Sequence of chain 1.C:
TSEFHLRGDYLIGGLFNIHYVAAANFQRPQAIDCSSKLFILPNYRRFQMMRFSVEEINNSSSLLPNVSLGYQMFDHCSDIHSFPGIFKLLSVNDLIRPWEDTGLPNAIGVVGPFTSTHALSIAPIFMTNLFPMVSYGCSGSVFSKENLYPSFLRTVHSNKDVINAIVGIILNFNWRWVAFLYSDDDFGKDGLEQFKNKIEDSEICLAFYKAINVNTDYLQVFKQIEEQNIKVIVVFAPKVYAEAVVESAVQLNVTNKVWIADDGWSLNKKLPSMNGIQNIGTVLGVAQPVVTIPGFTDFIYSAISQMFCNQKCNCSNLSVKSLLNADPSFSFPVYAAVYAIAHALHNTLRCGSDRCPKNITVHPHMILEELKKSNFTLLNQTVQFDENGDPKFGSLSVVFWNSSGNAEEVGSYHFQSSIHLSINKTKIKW

The protein below binds the small molecule below.
Small molecule (SMILES): CC(=O)N[C@@H]1[C@@H](O)[C@H](O)[C@@H](CO)O[C@H]1O

Binding-site contacts:
Ligand atom C4 contacts residue GLU60 of chain 1.C at 4.4 Å.
Ligand atom C4 contacts residue ASN64 of chain 1.C at 4.2 Å.
Ligand atom O7 contacts residue PHE57 of chain 1.C at 3.7 Å.
Ligand atom C1 contacts residue GLU60 of chain 1.C at 3.9 Å.
Ligand atom N2 contacts residue ASN64 of chain 1.C at 2.8 Å (h-bond).
Ligand atom C3 contacts residue ASN64 of chain 1.C at 3.7 Å.
Ligand atom C7 contacts residue ASN64 of chain 1.C at 3.4 Å.
Ligand atom N2 contacts residue GLU60 of chain 1.C at 2.7 Å (salt-bridge).
Ligand atom O7 contacts residue GLU60 of chain 1.C at 3.8 Å.
Ligand atom C1 contacts residue ASN64 of chain 1.C at 1.4 Å.
Ligand atom O7 contacts residue ASN64 of chain 1.C at 4.4 Å.
Ligand atom C3 contacts residue GLU60 of chain 1.C at 3.2 Å.
Ligand atom C7 contacts residue GLU60 of chain 1.C at 3.6 Å.
Ligand atom C2 contacts residue GLU60 of chain 1.C at 3.4 Å.
Ligand atom O3 contacts residue GLU60 of chain 1.C at 3.8 Å.
Ligand atom C8 contacts residue ASN64 of chain 1.C at 3.6 Å.
Ligand atom O7 contacts residue GLU61 of chain 1.C at 3.8 Å.
Ligand atom O5 contacts residue ASN64 of chain 1.C at 2.3 Å (h-bond).
Ligand atom C5 contacts residue ASN64 of chain 1.C at 3.6 Å.
Ligand atom C7 contacts residue GLU61 of chain 1.C at 4.3 Å.
Ligand atom C2 contacts residue ASN64 of chain 1.C at 2.4 Å.